Sequence of chain 1.B:
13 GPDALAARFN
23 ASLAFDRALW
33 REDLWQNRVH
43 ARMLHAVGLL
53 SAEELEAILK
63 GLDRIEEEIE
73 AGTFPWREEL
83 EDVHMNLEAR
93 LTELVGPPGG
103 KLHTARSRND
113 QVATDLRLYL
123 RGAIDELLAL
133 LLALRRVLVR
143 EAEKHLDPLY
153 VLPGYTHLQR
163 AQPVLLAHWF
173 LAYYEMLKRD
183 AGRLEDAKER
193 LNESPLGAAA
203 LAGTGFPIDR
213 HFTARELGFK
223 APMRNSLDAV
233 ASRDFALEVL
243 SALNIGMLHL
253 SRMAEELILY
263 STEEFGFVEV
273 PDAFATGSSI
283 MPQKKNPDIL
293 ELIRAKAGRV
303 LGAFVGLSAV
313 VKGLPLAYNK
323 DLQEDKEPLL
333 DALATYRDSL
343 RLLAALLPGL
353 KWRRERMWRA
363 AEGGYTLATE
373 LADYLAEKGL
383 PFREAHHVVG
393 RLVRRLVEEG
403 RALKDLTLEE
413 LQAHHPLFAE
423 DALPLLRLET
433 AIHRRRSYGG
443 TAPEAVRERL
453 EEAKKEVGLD

A protein and the small-molecule ligand that binds it are described below.
Small molecule (SMILES): NC(=[NH2+])NCCC[C@H](N)C(=O)O

Binding-site contacts:
Ligand atom CG contacts residue LYS322 of chain 1.A at 4.3 Å.
Ligand atom NE contacts residue LYS322 of chain 1.A at 4.1 Å.
Ligand atom CB contacts residue TYR320 of chain 1.A at 3.0 Å (hydrophobic).
Ligand atom CZ contacts residue TYR320 of chain 1.A at 3.5 Å (hydrophobic).
Ligand atom NH2 contacts residue TYR320 of chain 1.A at 3.7 Å.
Ligand atom N contacts residue VAL114 of chain 1.A at 3.9 Å.
Ligand atom CA contacts residue TYR320 of chain 1.A at 3.7 Å (hydrophobic).
Ligand atom NE contacts residue ARG110 of chain 1.A at 4.4 Å.
Ligand atom O contacts residue VAL114 of chain 1.A at 3.0 Å.
Ligand atom CB contacts residue GLN325 of chain 1.A at 4.3 Å.
Ligand atom CD contacts residue ASN111 of chain 1.A at 4.0 Å.
Ligand atom O contacts residue LYS328 of chain 1.A at 2.3 Å (salt-bridge).
Ligand atom CD contacts residue ARG110 of chain 1.A at 3.5 Å.
Ligand atom C contacts residue GLN325 of chain 1.A at 3.6 Å.
Ligand atom OXT contacts residue ARG235 of chain 1.A at 4.3 Å.
Ligand atom CD contacts residue TYR320 of chain 1.A at 3.6 Å (hydrophobic).
Ligand atom OXT contacts residue VAL114 of chain 1.A at 4.3 Å.
Ligand atom C contacts residue LYS328 of chain 1.A at 3.3 Å.
Ligand atom N contacts residue GLN325 of chain 1.A at 3.4 Å (h-bond).
Ligand atom CB contacts residue VAL114 of chain 1.A at 4.3 Å (hydrophobic).
Ligand atom N contacts residue SER24 of chain 1.A at 3.5 Å (h-bond).
Ligand atom CZ contacts residue ASN111 of chain 1.A at 3.5 Å.
Ligand atom N contacts residue ASP84 of chain 1.A at 4.2 Å.
Ligand atom OXT contacts residue TYR320 of chain 1.A at 3.3 Å (h-bond).
Ligand atom NE contacts residue ASN111 of chain 1.A at 4.1 Å.
Ligand atom CA contacts residue GLN325 of chain 1.A at 3.1 Å.
Ligand atom CG contacts residue TYR320 of chain 1.A at 3.5 Å (hydrophobic).
Ligand atom OXT contacts residue LYS328 of chain 1.A at 3.8 Å.
Ligand atom OXT contacts residue LEU324 of chain 1.A at 3.8 Å.
Ligand atom C contacts residue TYR320 of chain 1.A at 4.0 Å (hydrophobic).
Ligand atom C contacts residue VAL114 of chain 1.A at 3.7 Å (hydrophobic).
Ligand atom OXT contacts residue GLN325 of chain 1.A at 3.0 Å.
Ligand atom NH2 contacts residue HIS159 of chain 1.B at 3.4 Å.
Ligand atom NH1 contacts residue TYR320 of chain 1.A at 3.9 Å.
Ligand atom NE contacts residue TYR320 of chain 1.A at 3.5 Å (h-bond).
Ligand atom NH1 contacts residue ARG110 of chain 1.A at 4.0 Å.
Ligand atom O contacts residue GLN325 of chain 1.A at 3.9 Å.
Ligand atom CA contacts residue VAL114 of chain 1.A at 4.2 Å (hydrophobic).
Ligand atom N contacts residue HIS86 of chain 1.A at 4.2 Å.
Ligand atom NH1 contacts residue ASN111 of chain 1.A at 2.3 Å (h-bond).

Sequence of chain 1.A:
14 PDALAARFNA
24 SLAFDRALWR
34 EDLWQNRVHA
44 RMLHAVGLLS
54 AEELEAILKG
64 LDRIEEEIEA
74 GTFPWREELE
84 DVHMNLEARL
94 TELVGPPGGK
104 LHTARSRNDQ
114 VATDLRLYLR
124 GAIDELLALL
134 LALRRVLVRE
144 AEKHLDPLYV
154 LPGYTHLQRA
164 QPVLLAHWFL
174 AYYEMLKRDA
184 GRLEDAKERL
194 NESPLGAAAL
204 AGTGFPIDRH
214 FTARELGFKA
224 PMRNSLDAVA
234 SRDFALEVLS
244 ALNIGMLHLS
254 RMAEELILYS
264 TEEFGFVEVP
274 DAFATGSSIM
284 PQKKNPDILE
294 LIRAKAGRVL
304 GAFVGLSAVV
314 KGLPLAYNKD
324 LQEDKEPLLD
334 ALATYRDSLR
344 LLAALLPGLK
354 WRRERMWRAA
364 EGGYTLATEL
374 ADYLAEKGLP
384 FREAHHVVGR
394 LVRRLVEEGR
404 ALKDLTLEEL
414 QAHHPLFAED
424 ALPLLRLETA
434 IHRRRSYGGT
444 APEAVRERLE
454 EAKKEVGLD